Sequence of chain 1.D:
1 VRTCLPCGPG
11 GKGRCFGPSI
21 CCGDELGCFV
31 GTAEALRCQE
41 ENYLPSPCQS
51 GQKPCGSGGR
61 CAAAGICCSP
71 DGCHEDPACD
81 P

Binding-site contacts:
Ligand atom CG contacts residue TYR1 of chain 1.M at 3.7 Å (hydrophobic).
Ligand atom CZ contacts residue PRO45 of chain 1.D at 4.2 Å (hydrophobic).
Ligand atom N contacts residue ARG2 of chain 1.D at 4.3 Å.
Ligand atom CE2 contacts residue PRO45 of chain 1.D at 3.1 Å (hydrophobic).
Ligand atom N contacts residue PRO47 of chain 1.D at 4.4 Å.
Ligand atom CD2 contacts residue PRO47 of chain 1.D at 4.3 Å (hydrophobic).
Ligand atom CE1 contacts residue PRO47 of chain 1.D at 4.1 Å (hydrophobic).
Ligand atom CE2 contacts residue LEU44 of chain 1.D at 4.4 Å (hydrophobic).
Ligand atom N contacts residue GLU41 of chain 1.D at 3.0 Å (salt-bridge).
Ligand atom CB contacts residue LEU44 of chain 1.D at 3.8 Å (hydrophobic).
Ligand atom CE2 contacts residue SER46 of chain 1.D at 4.1 Å.
Ligand atom O contacts residue SER46 of chain 1.D at 3.5 Å (h-bond).
Ligand atom O contacts residue GLU41 of chain 1.D at 3.5 Å (salt-bridge).
Ligand atom CB contacts residue GLU41 of chain 1.D at 3.8 Å.
Ligand atom CA contacts residue GLU41 of chain 1.D at 3.1 Å.
Ligand atom O contacts residue CYS48 of chain 1.D at 2.8 Å (h-bond).
Ligand atom O contacts residue TYR1 of chain 1.M at 2.2 Å (h-bond).
Ligand atom CD2 contacts residue LEU44 of chain 1.D at 3.4 Å (hydrophobic).
Ligand atom C contacts residue SER46 of chain 1.D at 4.2 Å.
Ligand atom CD2 contacts residue PRO45 of chain 1.D at 3.5 Å (hydrophobic).
Ligand atom CA contacts residue TYR1 of chain 1.M at 2.4 Å (hydrophobic).
Ligand atom C contacts residue GLU41 of chain 1.D at 3.5 Å.
Ligand atom C contacts residue TYR1 of chain 1.M at 1.3 Å (hydrophobic).
Ligand atom CZ contacts residue PRO47 of chain 1.D at 3.3 Å (hydrophobic).
Ligand atom CA contacts residue SER46 of chain 1.D at 4.0 Å.
Ligand atom N contacts residue TYR1 of chain 1.M at 3.7 Å.
Ligand atom N contacts residue SER46 of chain 1.D at 2.7 Å (h-bond).
Ligand atom CA contacts residue LEU44 of chain 1.D at 3.7 Å (hydrophobic).
Ligand atom O contacts residue PRO47 of chain 1.D at 3.4 Å.
Ligand atom CG contacts residue LEU44 of chain 1.D at 4.0 Å (hydrophobic).
Ligand atom CD2 contacts residue SER46 of chain 1.D at 4.0 Å.
Ligand atom CG contacts residue SER46 of chain 1.D at 4.4 Å.
Ligand atom CB contacts residue TYR1 of chain 1.M at 3.1 Å (hydrophobic).
Ligand atom C contacts residue CYS48 of chain 1.D at 4.0 Å (hydrophobic).
Ligand atom N contacts residue LEU44 of chain 1.D at 2.6 Å (h-bond).
Ligand atom CD1 contacts residue TYR1 of chain 1.M at 3.3 Å (hydrophobic).
Ligand atom CE1 contacts residue TYR1 of chain 1.M at 4.0 Å (hydrophobic).
Ligand atom CE2 contacts residue PRO47 of chain 1.D at 3.6 Å (hydrophobic).
Ligand atom C contacts residue PRO47 of chain 1.D at 4.5 Å (hydrophobic).

The protein below binds the small molecule below.
Small molecule (SMILES): N[C@@H](Cc1ccccc1)C(=O)O